Binding-site contacts:
Ligand atom C4 contacts residue ASN202 of chain 1.A at 4.2 Å.
Ligand atom C6 contacts residue LYS205 of chain 1.A at 3.6 Å.
Ligand atom O6 contacts residue LYS205 of chain 1.A at 4.0 Å.
Ligand atom C5 contacts residue THR204 of chain 1.A at 4.5 Å.
Ligand atom C5 contacts residue LYS205 of chain 1.A at 4.3 Å.
Ligand atom N2 contacts residue ASN202 of chain 1.A at 2.2 Å (h-bond).
Ligand atom C1 contacts residue THR204 of chain 1.A at 4.0 Å.
Ligand atom C1 contacts residue LYS205 of chain 1.A at 4.2 Å.
Ligand atom C1 contacts residue ASN202 of chain 1.A at 1.4 Å.
Ligand atom O5 contacts residue THR204 of chain 1.A at 4.3 Å.
Ligand atom C8 contacts residue ASN202 of chain 1.A at 3.4 Å.
Ligand atom O5 contacts residue ASN202 of chain 1.A at 2.4 Å (h-bond).
Ligand atom C7 contacts residue ASN202 of chain 1.A at 3.1 Å.
Ligand atom O7 contacts residue ASN202 of chain 1.A at 4.2 Å.
Ligand atom C2 contacts residue ASN202 of chain 1.A at 2.5 Å.
Ligand atom C8 contacts residue THR274 of chain 1.A at 3.5 Å.
Ligand atom O5 contacts residue LYS205 of chain 1.A at 3.5 Å.
Ligand atom C3 contacts residue ASN202 of chain 1.A at 3.8 Å.
Ligand atom C5 contacts residue ASN202 of chain 1.A at 3.7 Å.
Ligand atom O6 contacts residue THR204 of chain 1.A at 4.0 Å.

Sequence of chain 1.A:
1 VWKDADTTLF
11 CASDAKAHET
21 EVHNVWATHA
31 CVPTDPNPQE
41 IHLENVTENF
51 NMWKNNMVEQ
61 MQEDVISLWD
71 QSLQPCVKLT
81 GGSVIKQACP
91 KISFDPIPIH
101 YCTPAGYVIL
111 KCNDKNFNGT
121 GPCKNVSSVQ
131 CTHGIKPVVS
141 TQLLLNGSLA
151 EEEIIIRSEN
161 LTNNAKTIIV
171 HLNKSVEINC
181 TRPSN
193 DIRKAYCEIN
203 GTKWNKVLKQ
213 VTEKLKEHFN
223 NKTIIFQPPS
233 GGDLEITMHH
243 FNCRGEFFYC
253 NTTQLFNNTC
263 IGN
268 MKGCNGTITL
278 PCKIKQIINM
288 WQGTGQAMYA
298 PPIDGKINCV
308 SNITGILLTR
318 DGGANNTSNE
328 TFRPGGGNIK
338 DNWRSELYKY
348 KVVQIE

This small molecule binds to this protein.
Small molecule (SMILES): CC(=O)N[C@@H]1[C@@H](O)[C@H](O)[C@@H](CO)O[C@H]1O